Binding-site contacts:
Ligand atom C7 contacts residue HIS295 of chain 1.E at 3.7 Å.
Ligand atom C6 contacts residue PHE293 of chain 1.E at 4.1 Å (hydrophobic).
Ligand atom C3 contacts residue PHE307 of chain 1.E at 3.2 Å (hydrophobic).
Ligand atom N1 contacts residue PHE307 of chain 1.E at 4.5 Å.
Ligand atom C3 contacts residue HIS295 of chain 1.E at 4.4 Å.
Ligand atom C9 contacts residue PHE307 of chain 1.E at 3.3 Å (hydrophobic).
Ligand atom C5 contacts residue THR217 of chain 1.E at 4.2 Å.
Ligand atom C5 contacts residue PHE293 of chain 1.E at 4.1 Å (hydrophobic).
Ligand atom C2 contacts residue ASN209 of chain 1.E at 4.2 Å.
Ligand atom C6 contacts residue PHE236 of chain 1.E at 4.4 Å (hydrophobic).
Ligand atom C5 contacts residue PHE307 of chain 1.E at 3.9 Å (hydrophobic).
Ligand atom C8 contacts residue ASP213 of chain 1.E at 4.0 Å.
Ligand atom C4 contacts residue PHE362 of chain 1.E at 4.0 Å (hydrophobic).
Ligand atom C8 contacts residue THR217 of chain 1.E at 4.4 Å.
Ligand atom C2 contacts residue ASP213 of chain 1.E at 3.7 Å.
Ligand atom C7 contacts residue THR217 of chain 1.E at 3.9 Å.
Ligand atom C4 contacts residue PHE307 of chain 1.E at 3.3 Å (hydrophobic).
Ligand atom C8 contacts residue ALA214 of chain 1.E at 4.4 Å (hydrophobic).
Ligand atom C2 contacts residue HIS216 of chain 1.E at 4.1 Å.
Ligand atom C7 contacts residue PHE307 of chain 1.E at 4.4 Å (hydrophobic).
Ligand atom N1 contacts residue HIS216 of chain 1.E at 4.3 Å.
Ligand atom N1 contacts residue HIS295 of chain 1.E at 3.4 Å.
Ligand atom C8 contacts residue HIS295 of chain 1.E at 3.7 Å.
Ligand atom C6 contacts residue THR217 of chain 1.E at 3.7 Å.
Ligand atom C2 contacts residue HIS295 of chain 1.E at 3.8 Å.
Ligand atom N1 contacts residue ASP213 of chain 1.E at 3.1 Å (salt-bridge).
Ligand atom C6 contacts residue PHE307 of chain 1.E at 4.3 Å (hydrophobic).
Ligand atom N1 contacts residue ALA214 of chain 1.E at 4.2 Å.
Ligand atom C8 contacts residue PHE307 of chain 1.E at 3.9 Å (hydrophobic).
Ligand atom C2 contacts residue PHE210 of chain 1.E at 4.5 Å (hydrophobic).
Ligand atom C3 contacts residue PHE210 of chain 1.E at 4.3 Å (hydrophobic).
Ligand atom C2 contacts residue PHE307 of chain 1.E at 4.0 Å (hydrophobic).
Ligand atom C3 contacts residue PHE362 of chain 1.E at 4.1 Å (hydrophobic).
Ligand atom C9 contacts residue PHE362 of chain 1.E at 4.4 Å (hydrophobic).
Ligand atom C3 contacts residue HIS216 of chain 1.E at 4.5 Å.
Ligand atom C7 contacts residue ALA214 of chain 1.E at 3.9 Å (hydrophobic).

This protein binds this small molecule.
Small molecule (SMILES): c1ccc2[nH]ccc2c1

Sequence of chain 1.E:
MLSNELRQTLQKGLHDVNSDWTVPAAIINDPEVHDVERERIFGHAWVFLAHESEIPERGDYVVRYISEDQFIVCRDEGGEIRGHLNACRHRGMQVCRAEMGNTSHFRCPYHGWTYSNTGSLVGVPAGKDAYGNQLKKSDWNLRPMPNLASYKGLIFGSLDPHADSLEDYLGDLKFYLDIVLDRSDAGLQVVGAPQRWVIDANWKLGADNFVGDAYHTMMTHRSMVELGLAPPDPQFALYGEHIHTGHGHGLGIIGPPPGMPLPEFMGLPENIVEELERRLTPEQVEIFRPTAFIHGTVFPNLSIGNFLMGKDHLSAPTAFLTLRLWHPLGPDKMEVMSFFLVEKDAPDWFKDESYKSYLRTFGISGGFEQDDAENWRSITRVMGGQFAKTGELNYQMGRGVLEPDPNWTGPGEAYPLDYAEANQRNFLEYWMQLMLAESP